A small-molecule ligand and the protein it binds are described below.
Small molecule (SMILES): CC(=O)N[C@H]1[C@@H](O[P](=O)(O)O[P](=O)(O)OC[C@H]2O[C@@H](n3ccc(=O)[nH]c3=O)[C@H](O)[C@@H]2O)O[C@H](CO)[C@@H](O)[C@@H]1O

Sequence of chain 1.E:
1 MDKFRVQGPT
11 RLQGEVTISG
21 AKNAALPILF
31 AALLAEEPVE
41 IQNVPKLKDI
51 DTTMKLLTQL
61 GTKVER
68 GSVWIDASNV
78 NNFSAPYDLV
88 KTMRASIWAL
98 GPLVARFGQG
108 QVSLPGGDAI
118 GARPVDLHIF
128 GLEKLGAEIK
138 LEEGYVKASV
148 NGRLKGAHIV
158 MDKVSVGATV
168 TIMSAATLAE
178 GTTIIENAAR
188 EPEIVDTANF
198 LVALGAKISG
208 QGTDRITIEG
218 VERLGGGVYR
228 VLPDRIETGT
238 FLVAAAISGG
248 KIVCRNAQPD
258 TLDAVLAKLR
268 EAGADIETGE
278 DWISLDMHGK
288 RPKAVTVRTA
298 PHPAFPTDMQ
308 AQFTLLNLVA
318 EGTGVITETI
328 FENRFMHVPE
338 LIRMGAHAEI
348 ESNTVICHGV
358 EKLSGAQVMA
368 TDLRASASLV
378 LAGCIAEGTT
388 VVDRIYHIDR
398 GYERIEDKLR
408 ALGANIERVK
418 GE

Binding-site contacts:
Ligand atom O4 contacts residue ASP123 of chain 1.E at 3.4 Å (salt-bridge).
Ligand atom O4 contacts residue PRO121 of chain 1.E at 3.2 Å (h-bond).
Ligand atom O4 contacts residue HIS125 of chain 1.E at 3.4 Å.
Ligand atom O1B contacts residue EDO1 of chain 1.VA at 2.8 Å (h-bond).
Ligand atom O4 contacts residue LEU124 of chain 1.E at 2.8 Å (h-bond).
Ligand atom O2B contacts residue ARG120 of chain 1.E at 2.9 Å (salt-bridge).
Ligand atom N3 contacts residue PRO121 of chain 1.E at 3.0 Å (h-bond).
Ligand atom O2A contacts residue VAL163 of chain 1.E at 3.4 Å (h-bond).
Ligand atom O4' contacts residue ASP305 of chain 1.E at 2.9 Å (salt-bridge).
Ligand atom C7' contacts residue ASN23 of chain 1.E at 3.2 Å.
Ligand atom O3' contacts residue ACT1 of chain 1.OA at 3.3 Å (h-bond).
Ligand atom O1A contacts residue SER162 of chain 1.E at 3.5 Å.
Ligand atom N2' contacts residue ACT1 of chain 1.OA at 3.5 Å (h-bond).
Ligand atom C3B contacts residue ILE327 of chain 1.E at 3.4 Å (hydrophobic).
Ligand atom C8' contacts residue ASN23 of chain 1.E at 3.3 Å.
Ligand atom O1' contacts residue ARG120 of chain 1.E at 3.3 Å (salt-bridge).
Ligand atom C8' contacts residue TRP95 of chain 1.E at 3.5 Å (hydrophobic).
Ligand atom O3' contacts residue ASP305 of chain 1.E at 2.7 Å (salt-bridge).
Ligand atom O2' contacts residue ARG120 of chain 1.E at 3.3 Å.
Ligand atom O7' contacts residue ASN23 of chain 1.E at 3.3 Å.
Ligand atom O2 contacts residue LYS160 of chain 1.E at 3.4 Å (salt-bridge).
Ligand atom C5 contacts residue PRO121 of chain 1.E at 3.4 Å (hydrophobic).
Ligand atom C4' contacts residue ASP305 of chain 1.E at 3.3 Å.
Ligand atom O5' contacts residue VAL163 of chain 1.E at 3.5 Å.
Ligand atom N3 contacts residue ASP123 of chain 1.E at 2.7 Å (salt-bridge).
Ligand atom O7' contacts residue TRP95 of chain 1.E at 3.3 Å.
Ligand atom O2A contacts residue SER162 of chain 1.E at 2.5 Å (h-bond).
Ligand atom O4' contacts residue THR304 of chain 1.E at 3.4 Å.
Ligand atom O3' contacts residue ASN23 of chain 1.E at 3.2 Å (h-bond).
Ligand atom O4 contacts residue VAL122 of chain 1.E at 3.1 Å.
Ligand atom C5 contacts residue SER162 of chain 1.E at 3.2 Å.
Ligand atom C2 contacts residue PRO121 of chain 1.E at 3.5 Å (hydrophobic).
Ligand atom O1A contacts residue VAL163 of chain 1.E at 2.7 Å (h-bond).
Ligand atom O2 contacts residue PRO121 of chain 1.E at 3.3 Å.
Ligand atom O1B contacts residue GLY164 of chain 1.E at 2.8 Å (h-bond).
Ligand atom O3B contacts residue ILE327 of chain 1.E at 2.6 Å (h-bond).
Ligand atom O2A contacts residue GLY164 of chain 1.E at 3.3 Å (h-bond).
Ligand atom C4 contacts residue PRO121 of chain 1.E at 2.9 Å (hydrophobic).
Ligand atom C4 contacts residue ASP123 of chain 1.E at 3.5 Å.
Ligand atom O2B contacts residue EDO1 of chain 1.VA at 2.8 Å (h-bond).